Sequence of chain 1.A:
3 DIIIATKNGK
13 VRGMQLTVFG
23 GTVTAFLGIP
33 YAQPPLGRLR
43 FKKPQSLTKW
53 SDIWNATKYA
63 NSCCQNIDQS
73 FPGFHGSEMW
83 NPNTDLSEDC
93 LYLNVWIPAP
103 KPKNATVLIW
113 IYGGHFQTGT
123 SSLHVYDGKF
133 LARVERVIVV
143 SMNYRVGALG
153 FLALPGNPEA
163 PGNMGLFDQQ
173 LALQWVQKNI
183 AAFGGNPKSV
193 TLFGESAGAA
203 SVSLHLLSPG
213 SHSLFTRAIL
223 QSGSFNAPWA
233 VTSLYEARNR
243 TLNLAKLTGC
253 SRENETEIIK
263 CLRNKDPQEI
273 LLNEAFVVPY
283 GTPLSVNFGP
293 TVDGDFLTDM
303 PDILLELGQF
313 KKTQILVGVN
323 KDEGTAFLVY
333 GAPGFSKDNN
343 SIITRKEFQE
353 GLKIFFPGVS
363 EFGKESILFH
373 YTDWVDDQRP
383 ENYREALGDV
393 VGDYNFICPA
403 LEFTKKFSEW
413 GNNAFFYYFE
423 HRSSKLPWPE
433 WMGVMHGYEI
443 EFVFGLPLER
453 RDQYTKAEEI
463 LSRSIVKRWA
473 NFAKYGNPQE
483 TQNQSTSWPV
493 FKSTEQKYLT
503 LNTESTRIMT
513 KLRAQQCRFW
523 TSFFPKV

This small molecule binds to this protein.
Small molecule (SMILES): CC(=O)N[C@@H]1[C@@H](O)[C@H](O)[C@@H](CO)O[C@H]1O

Binding-site contacts:
Ligand atom C5 contacts residue ARG14 of chain 1.A at 4.3 Å.
Ligand atom O3 contacts residue ARG14 of chain 1.A at 4.5 Å.
Ligand atom C4 contacts residue ARG14 of chain 1.A at 4.5 Å.
Ligand atom C8 contacts residue ASN57 of chain 1.A at 4.0 Å.
Ligand atom C5 contacts residue ASN57 of chain 1.A at 3.8 Å.
Ligand atom C1 contacts residue ARG14 of chain 1.A at 4.0 Å.
Ligand atom N2 contacts residue ASN57 of chain 1.A at 3.0 Å (h-bond).
Ligand atom C2 contacts residue ASN57 of chain 1.A at 2.7 Å.
Ligand atom O5 contacts residue ARG14 of chain 1.A at 4.3 Å.
Ligand atom C3 contacts residue ASN57 of chain 1.A at 3.8 Å.
Ligand atom C3 contacts residue ARG14 of chain 1.A at 3.8 Å.
Ligand atom C7 contacts residue ASN57 of chain 1.A at 3.6 Å.
Ligand atom C4 contacts residue ASN57 of chain 1.A at 4.4 Å.
Ligand atom O5 contacts residue ASN57 of chain 1.A at 2.4 Å (h-bond).
Ligand atom O7 contacts residue ASN57 of chain 1.A at 4.4 Å.
Ligand atom C1 contacts residue ASN57 of chain 1.A at 1.5 Å.